Sequence of chain 8.B:
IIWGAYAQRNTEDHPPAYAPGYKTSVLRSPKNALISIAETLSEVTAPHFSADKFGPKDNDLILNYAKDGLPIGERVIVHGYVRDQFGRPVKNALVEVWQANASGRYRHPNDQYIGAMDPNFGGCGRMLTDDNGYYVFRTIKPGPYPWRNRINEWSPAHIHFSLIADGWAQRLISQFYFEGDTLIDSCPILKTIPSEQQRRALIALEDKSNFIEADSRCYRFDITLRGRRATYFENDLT

Sequence of chain 8.A:
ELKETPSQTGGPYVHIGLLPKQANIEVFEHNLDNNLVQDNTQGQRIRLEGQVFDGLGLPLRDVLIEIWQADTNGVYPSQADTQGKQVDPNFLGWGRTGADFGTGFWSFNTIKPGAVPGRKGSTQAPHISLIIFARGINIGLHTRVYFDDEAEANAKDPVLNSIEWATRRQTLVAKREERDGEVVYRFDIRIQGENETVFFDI

Binding-site contacts:
Ligand atom C1 contacts residue HIS161 of chain 8.B at 4.0 Å.
Ligand atom C6 contacts residue ILE192 of chain 8.B at 4.2 Å (hydrophobic).
Ligand atom C2 contacts residue TYR109 of chain 8.B at 3.8 Å (hydrophobic).
Ligand atom C1 contacts residue TYR148 of chain 8.B at 4.2 Å (hydrophobic).
Ligand atom C2 contacts residue FE1 of chain 8.C at 2.8 Å.
Ligand atom C6 contacts residue FE1 of chain 8.C at 4.1 Å.
Ligand atom C6 contacts residue SER158 of chain 8.B at 4.0 Å.
Ligand atom N9 contacts residue TRP150 of chain 8.B at 4.0 Å.
Ligand atom C6 contacts residue TRP150 of chain 8.B at 4.3 Å (hydrophobic).
Ligand atom N9 contacts residue TYR20 of chain 8.A at 4.3 Å.
Ligand atom C4 contacts residue TYR148 of chain 8.B at 3.6 Å (hydrophobic).
Ligand atom O10 contacts residue TYR148 of chain 8.B at 3.4 Å.
Ligand atom O10 contacts residue TYR20 of chain 8.A at 3.1 Å (h-bond).
Ligand atom O8 contacts residue HIS161 of chain 8.B at 4.2 Å.
Ligand atom C2 contacts residue HIS163 of chain 8.B at 4.2 Å.
Ligand atom C1 contacts residue FE1 of chain 8.C at 2.8 Å.
Ligand atom C6 contacts residue TYR148 of chain 8.B at 4.1 Å (hydrophobic).
Ligand atom O7 contacts residue HIS163 of chain 8.B at 3.6 Å.
Ligand atom O11 contacts residue PRO19 of chain 8.A at 3.9 Å.
Ligand atom C2 contacts residue TYR148 of chain 8.B at 4.2 Å (hydrophobic).
Ligand atom C3 contacts residue TYR148 of chain 8.B at 3.8 Å (hydrophobic).
Ligand atom O8 contacts residue HIS163 of chain 8.B at 3.2 Å (h-bond).
Ligand atom O7 contacts residue TYR109 of chain 8.B at 3.6 Å.
Ligand atom C4 contacts residue PRO19 of chain 8.A at 3.8 Å (hydrophobic).
Ligand atom N9 contacts residue TYR148 of chain 8.B at 3.6 Å.
Ligand atom C3 contacts residue TYR20 of chain 8.A at 3.6 Å (hydrophobic).
Ligand atom C2 contacts residue TYR20 of chain 8.A at 4.2 Å (hydrophobic).
Ligand atom C5 contacts residue TYR148 of chain 8.B at 3.9 Å (hydrophobic).
Ligand atom O7 contacts residue HIS161 of chain 8.B at 2.8 Å (h-bond).
Ligand atom O8 contacts residue TYR109 of chain 8.B at 2.8 Å (h-bond).
Ligand atom O8 contacts residue FE1 of chain 8.C at 2.0 Å.
Ligand atom O11 contacts residue TRP150 of chain 8.B at 3.5 Å.
Ligand atom C3 contacts residue FE1 of chain 8.C at 4.1 Å.
Ligand atom O7 contacts residue FE1 of chain 8.C at 2.1 Å.
Ligand atom O10 contacts residue PRO19 of chain 8.A at 3.1 Å.
Ligand atom C3 contacts residue PRO19 of chain 8.A at 3.6 Å (hydrophobic).
Ligand atom C1 contacts residue TYR109 of chain 8.B at 4.1 Å (hydrophobic).
Ligand atom C5 contacts residue TRP150 of chain 8.B at 3.6 Å (hydrophobic).
Ligand atom N9 contacts residue PRO19 of chain 8.A at 3.4 Å.
Ligand atom O8 contacts residue TYR20 of chain 8.A at 3.7 Å.

This protein binds this small molecule.
Small molecule (SMILES): O=[N+]([O-])c1ccc(O)c(O)c1